Binding-site contacts:
Ligand atom C03 contacts residue ASN99 of chain 1.A at 3.7 Å.
Ligand atom C1 contacts residue LEU51 of chain 1.A at 3.7 Å (hydrophobic).
Ligand atom C10 contacts residue LEU51 of chain 1.A at 3.7 Å (hydrophobic).
Ligand atom C22 contacts residue LEU51 of chain 1.A at 4.0 Å (hydrophobic).
Ligand atom C24 contacts residue PRO41 of chain 1.A at 3.3 Å (hydrophobic).
Ligand atom C05 contacts residue ILE105 of chain 1.A at 4.1 Å (hydrophobic).
Ligand atom C04 contacts residue TYR98 of chain 1.A at 3.7 Å (hydrophobic).
Ligand atom O05 contacts residue ILE105 of chain 1.A at 3.4 Å.
Ligand atom O05 contacts residue ASN99 of chain 1.A at 4.1 Å.
Ligand atom C22 contacts residue TRP40 of chain 1.A at 3.9 Å (hydrophobic).
Ligand atom O02 contacts residue TRP40 of chain 1.A at 3.4 Å.
Ligand atom O01 contacts residue CYS95 of chain 1.A at 4.1 Å.
Ligand atom O02 contacts residue LEU51 of chain 1.A at 4.0 Å.
Ligand atom C1 contacts residue TRP40 of chain 1.A at 3.3 Å (hydrophobic).
Ligand atom C21 contacts residue TRP40 of chain 1.A at 3.5 Å (hydrophobic).
Ligand atom O01 contacts residue ASN99 of chain 1.A at 3.2 Å (h-bond).
Ligand atom C09 contacts residue LEU51 of chain 1.A at 3.7 Å (hydrophobic).
Ligand atom C04 contacts residue ASN99 of chain 1.A at 3.7 Å.
Ligand atom N01 contacts residue CYS95 of chain 1.A at 3.7 Å.
Ligand atom C07 contacts residue ILE105 of chain 1.A at 3.9 Å (hydrophobic).
Ligand atom N02 contacts residue LEU51 of chain 1.A at 3.9 Å.
Ligand atom N1 contacts residue LEU51 of chain 1.A at 3.8 Å.
Ligand atom C01 contacts residue PRO41 of chain 1.A at 3.4 Å (hydrophobic).
Ligand atom C02 contacts residue ILE105 of chain 1.A at 4.0 Å (hydrophobic).
Ligand atom C00 contacts residue ILE105 of chain 1.A at 3.9 Å (hydrophobic).
Ligand atom O1 contacts residue LEU51 of chain 1.A at 4.1 Å.
Ligand atom C01 contacts residue ILE105 of chain 1.A at 4.0 Å (hydrophobic).
Ligand atom C23 contacts residue PRO41 of chain 1.A at 3.7 Å (hydrophobic).
Ligand atom C04 contacts residue LEU53 of chain 1.A at 3.9 Å (hydrophobic).
Ligand atom O1 contacts residue TRP40 of chain 1.A at 3.8 Å.
Ligand atom O01 contacts residue TYR56 of chain 1.A at 4.0 Å.
Ligand atom C21 contacts residue LEU51 of chain 1.A at 3.5 Å (hydrophobic).
Ligand atom N1 contacts residue PRO41 of chain 1.A at 3.5 Å (h-bond).
Ligand atom C04 contacts residue TYR56 of chain 1.A at 4.1 Å (hydrophobic).
Ligand atom C00 contacts residue ASN99 of chain 1.A at 4.1 Å.
Ligand atom C23 contacts residue LEU51 of chain 1.A at 3.6 Å (hydrophobic).
Ligand atom C01 contacts residue PHE42 of chain 1.A at 3.2 Å (hydrophobic).
Ligand atom C12 contacts residue TRP40 of chain 1.A at 3.5 Å (hydrophobic).
Ligand atom C20 contacts residue LEU51 of chain 1.A at 4.1 Å (hydrophobic).
Ligand atom N01 contacts residue ASN99 of chain 1.A at 4.0 Å.

Sequence of chain 1.A:
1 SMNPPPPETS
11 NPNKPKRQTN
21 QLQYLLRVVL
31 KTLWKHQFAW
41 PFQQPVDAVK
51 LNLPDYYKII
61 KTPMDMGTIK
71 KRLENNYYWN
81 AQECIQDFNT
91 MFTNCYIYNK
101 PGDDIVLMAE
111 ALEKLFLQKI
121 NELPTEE

This small molecule binds to this protein.
Small molecule (SMILES): COc1nc2c(Nc3ccccc3C(C)(C)C)c(C(=O)O)cnc2cc1-c1c(C)noc1C